Binding-site contacts:
Ligand atom C18 contacts residue TYR64 of chain 1.A at 3.8 Å (hydrophobic).
Ligand atom C13 contacts residue TRP156 of chain 1.B at 3.2 Å (hydrophobic).
Ligand atom C05 contacts residue MET125 of chain 1.A at 3.7 Å (hydrophobic).
Ligand atom C23 contacts residue TYR204 of chain 1.B at 3.3 Å (hydrophobic).
Ligand atom C24 contacts residue TYR102 of chain 1.B at 3.4 Å (hydrophobic).
Ligand atom N25 contacts residue ILE127 of chain 1.A at 3.4 Å.
Ligand atom N25 contacts residue TRP156 of chain 1.B at 3.1 Å (h-bond).
Ligand atom C15 contacts residue TRP156 of chain 1.B at 3.8 Å (hydrophobic).
Ligand atom C11 contacts residue TYR204 of chain 1.B at 3.1 Å (hydrophobic).
Ligand atom C07 contacts residue ILE127 of chain 1.A at 3.7 Å (hydrophobic).
Ligand atom O29 contacts residue CYS200 of chain 1.B at 3.8 Å.
Ligand atom N14 contacts residue TRP156 of chain 1.B at 3.1 Å (h-bond).
Ligand atom N26 contacts residue ILE127 of chain 1.A at 3.5 Å.
Ligand atom C18 contacts residue TYR197 of chain 1.B at 3.7 Å (hydrophobic).
Ligand atom C06 contacts residue MET125 of chain 1.A at 2.9 Å (hydrophobic).
Ligand atom C12 contacts residue VAL157 of chain 1.B at 3.8 Å (hydrophobic).
Ligand atom C24 contacts residue TYR197 of chain 1.B at 3.1 Å (hydrophobic).
Ligand atom C11 contacts residue VAL117 of chain 1.A at 3.9 Å (hydrophobic).
Ligand atom N26 contacts residue VAL157 of chain 1.B at 3.7 Å.
Ligand atom C17 contacts residue TYR197 of chain 1.B at 3.9 Å (hydrophobic).
Ligand atom C16 contacts residue CYS199 of chain 1.B at 4.0 Å (hydrophobic).
Ligand atom C23 contacts residue SER155 of chain 1.B at 3.7 Å.
Ligand atom C06 contacts residue ILE127 of chain 1.A at 3.5 Å (hydrophobic).
Ligand atom C23 contacts residue TYR102 of chain 1.B at 3.6 Å (hydrophobic).
Ligand atom O10 contacts residue VAL117 of chain 1.A at 3.5 Å.
Ligand atom C06 contacts residue GLN66 of chain 1.A at 3.7 Å.
Ligand atom C27 contacts residue TYR204 of chain 1.B at 3.7 Å (hydrophobic).
Ligand atom N26 contacts residue TRP156 of chain 1.B at 3.3 Å (h-bond).
Ligand atom C05 contacts residue GLN66 of chain 1.A at 3.1 Å.
Ligand atom C11 contacts residue VAL157 of chain 1.B at 3.5 Å (hydrophobic).
Ligand atom C20 contacts residue TRP156 of chain 1.B at 3.5 Å (hydrophobic).
Ligand atom C21 contacts residue TRP156 of chain 1.B at 3.4 Å (hydrophobic).
Ligand atom C23 contacts residue TRP156 of chain 1.B at 3.7 Å (hydrophobic).
Ligand atom C12 contacts residue TRP156 of chain 1.B at 3.4 Å (hydrophobic).
Ligand atom C19 contacts residue TRP156 of chain 1.B at 4.0 Å (hydrophobic).
Ligand atom C19 contacts residue TYR64 of chain 1.A at 3.8 Å (hydrophobic).
Ligand atom C07 contacts residue MET125 of chain 1.A at 3.1 Å (hydrophobic).
Ligand atom C01 contacts residue CYS199 of chain 1.B at 3.9 Å (hydrophobic).
Ligand atom C13 contacts residue TYR204 of chain 1.B at 2.8 Å (hydrophobic).
Ligand atom C12 contacts residue TYR204 of chain 1.B at 3.2 Å (hydrophobic).

Sequence of chain 1.A:
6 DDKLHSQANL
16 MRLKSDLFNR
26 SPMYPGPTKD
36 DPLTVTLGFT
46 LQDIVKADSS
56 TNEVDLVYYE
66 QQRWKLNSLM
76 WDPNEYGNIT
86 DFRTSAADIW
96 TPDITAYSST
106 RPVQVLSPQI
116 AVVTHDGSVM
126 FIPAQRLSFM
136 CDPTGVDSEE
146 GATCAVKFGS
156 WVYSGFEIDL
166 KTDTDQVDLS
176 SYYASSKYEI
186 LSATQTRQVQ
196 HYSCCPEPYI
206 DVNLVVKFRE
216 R

Sequence of chain 1.B:
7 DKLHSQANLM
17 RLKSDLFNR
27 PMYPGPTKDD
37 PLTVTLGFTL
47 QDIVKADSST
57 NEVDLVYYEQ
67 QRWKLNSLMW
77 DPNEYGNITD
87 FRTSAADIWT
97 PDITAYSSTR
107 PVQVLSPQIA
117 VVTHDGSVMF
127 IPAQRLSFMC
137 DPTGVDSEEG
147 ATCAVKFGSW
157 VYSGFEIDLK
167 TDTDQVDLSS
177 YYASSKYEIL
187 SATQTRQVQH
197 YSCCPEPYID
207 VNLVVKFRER

The small molecule below binds the protein below.
Small molecule (SMILES): Cn1c(=O)cc(OCc2cn(C3C[C@H]4CC[C@@H](C3)[N+]4(C)C)nn2)c2ccccc21